Sequence of chain 1.B:
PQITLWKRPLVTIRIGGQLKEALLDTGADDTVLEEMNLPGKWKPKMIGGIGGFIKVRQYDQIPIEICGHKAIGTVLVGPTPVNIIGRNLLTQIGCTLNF

Binding-site contacts:
Ligand atom O26 contacts residue ASP29 of chain 1.A at 3.1 Å (salt-bridge).
Ligand atom C6 contacts residue ALA28 of chain 1.B at 3.5 Å (hydrophobic).
Ligand atom C17 contacts residue ASP25 of chain 1.A at 3.5 Å.
Ligand atom C29 contacts residue GLY27 of chain 1.A at 3.7 Å.
Ligand atom C33 contacts residue GLY27 of chain 1.A at 3.4 Å.
Ligand atom C12 contacts residue GLY27 of chain 1.B at 3.7 Å.
Ligand atom N20 contacts residue GLY27 of chain 1.A at 3.2 Å (h-bond).
Ligand atom O26 contacts residue ASP30 of chain 1.A at 3.1 Å (salt-bridge).
Ligand atom C36 contacts residue PRO81 of chain 1.B at 3.8 Å (hydrophobic).
Ligand atom O10 contacts residue GLY49 of chain 1.B at 3.2 Å.
Ligand atom C36 contacts residue GLY49 of chain 1.A at 3.7 Å.
Ligand atom O23 contacts residue ALA28 of chain 1.A at 3.5 Å.
Ligand atom O9 contacts residue ILE84 of chain 1.B at 3.4 Å.
Ligand atom C1 contacts residue ASP30 of chain 1.B at 3.6 Å.
Ligand atom C30 contacts residue GLY48 of chain 1.A at 3.1 Å.
Ligand atom C25 contacts residue ASP30 of chain 1.A at 3.8 Å.
Ligand atom C16 contacts residue ASP25 of chain 1.B at 3.4 Å.
Ligand atom C27 contacts residue ASP29 of chain 1.A at 3.6 Å.
Ligand atom O26 contacts residue ALA28 of chain 1.A at 3.6 Å.
Ligand atom C32 contacts residue ASP25 of chain 1.B at 3.3 Å.
Ligand atom O18 contacts residue ASP25 of chain 1.A at 2.6 Å (salt-bridge).
Ligand atom C7 contacts residue ALA28 of chain 1.B at 3.5 Å (hydrophobic).
Ligand atom C4 contacts residue GLY48 of chain 1.B at 3.3 Å.
Ligand atom C17 contacts residue ASP25 of chain 1.B at 3.4 Å.
Ligand atom O28 contacts residue ASP29 of chain 1.A at 3.0 Å (salt-bridge).
Ligand atom C18 contacts residue PRO81 of chain 1.A at 3.7 Å (hydrophobic).
Ligand atom O1 contacts residue ASP30 of chain 1.B at 3.4 Å (salt-bridge).
Ligand atom C7 contacts residue VAL32 of chain 1.B at 3.7 Å (hydrophobic).
Ligand atom O10 contacts residue ILE50 of chain 1.A at 3.3 Å.
Ligand atom O18 contacts residue GLY27 of chain 1.A at 3.4 Å.
Ligand atom C36 contacts residue ILE50 of chain 1.A at 3.6 Å (hydrophobic).
Ligand atom O18 contacts residue ASP25 of chain 1.B at 2.6 Å (salt-bridge).
Ligand atom C35 contacts residue VAL82 of chain 1.B at 3.7 Å (hydrophobic).
Ligand atom C31 contacts residue GLY48 of chain 1.A at 3.2 Å.
Ligand atom C7 contacts residue ASP30 of chain 1.B at 3.6 Å.
Ligand atom C33 contacts residue VAL82 of chain 1.B at 3.8 Å (hydrophobic).
Ligand atom C25 contacts residue ALA28 of chain 1.A at 3.7 Å (hydrophobic).
Ligand atom C32 contacts residue GLY27 of chain 1.A at 3.6 Å.
Ligand atom O9 contacts residue ILE50 of chain 1.A at 3.6 Å.
Ligand atom C34 contacts residue VAL82 of chain 1.B at 3.6 Å (hydrophobic).

Sequence of chain 1.A:
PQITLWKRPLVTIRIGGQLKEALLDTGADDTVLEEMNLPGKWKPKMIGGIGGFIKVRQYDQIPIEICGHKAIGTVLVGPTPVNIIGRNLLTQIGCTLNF

A protein and the small-molecule ligand that binds it are described below.
Small molecule (SMILES): CC[C@H](C)CN(C[C@@H](O)[C@H](Cc1ccccc1)NC(=O)O[C@H]1CO[C@H]2OCC[C@H]21)S(=O)(=O)c1ccc(OC)cc1